Sequence of chain 2.A:
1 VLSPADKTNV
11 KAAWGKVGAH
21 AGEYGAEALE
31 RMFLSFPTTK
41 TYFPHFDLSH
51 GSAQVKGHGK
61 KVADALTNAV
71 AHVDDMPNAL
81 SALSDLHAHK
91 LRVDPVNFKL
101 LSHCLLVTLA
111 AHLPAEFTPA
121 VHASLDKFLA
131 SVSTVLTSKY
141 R

A small-molecule ligand and the protein it binds are described below.
Small molecule (SMILES): [C-]#[N+]CCC

Binding-site contacts:
Ligand atom C1 contacts residue LEU29 of chain 2.A at 4.0 Å (hydrophobic).
Ligand atom C3 contacts residue MET32 of chain 2.A at 3.7 Å (hydrophobic).
Ligand atom C2 contacts residue LEU29 of chain 2.A at 3.3 Å (hydrophobic).
Ligand atom C1 contacts residue HEM1 of chain 2.C at 3.9 Å.
Ligand atom C contacts residue HEM1 of chain 2.C at 1.7 Å.
Ligand atom C3 contacts residue LEU101 of chain 2.A at 4.0 Å (hydrophobic).
Ligand atom N contacts residue VAL62 of chain 2.A at 3.3 Å.
Ligand atom N contacts residue HIS58 of chain 2.A at 3.5 Å (h-bond).
Ligand atom C3 contacts residue HEM1 of chain 2.C at 3.5 Å.
Ligand atom C2 contacts residue PHE33 of chain 2.A at 4.4 Å (hydrophobic).
Ligand atom C contacts residue HIS58 of chain 2.A at 3.2 Å.
Ligand atom C1 contacts residue PHE43 of chain 2.A at 3.6 Å (hydrophobic).
Ligand atom C2 contacts residue MET32 of chain 2.A at 4.1 Å (hydrophobic).
Ligand atom C contacts residue PHE43 of chain 2.A at 4.3 Å (hydrophobic).
Ligand atom C2 contacts residue PHE43 of chain 2.A at 3.8 Å (hydrophobic).
Ligand atom C contacts residue VAL62 of chain 2.A at 3.8 Å (hydrophobic).
Ligand atom C3 contacts residue LEU29 of chain 2.A at 3.9 Å (hydrophobic).
Ligand atom N contacts residue HEM1 of chain 2.C at 2.6 Å.
Ligand atom C contacts residue HIS87 of chain 2.A at 3.7 Å.
Ligand atom C2 contacts residue HEM1 of chain 2.C at 4.4 Å.
Ligand atom C2 contacts residue HIS58 of chain 2.A at 4.2 Å.
Ligand atom N contacts residue PHE43 of chain 2.A at 4.2 Å.
Ligand atom C1 contacts residue VAL62 of chain 2.A at 3.6 Å (hydrophobic).
Ligand atom C1 contacts residue HIS58 of chain 2.A at 2.9 Å.